This protein binds this small molecule.
Small molecule (SMILES): CC(=O)N[C@H]1[C@H](O[C@H]2[C@H](O)[C@@H](NC(C)=O)CO[C@@H]2CO)O[C@H](CO)[C@@H](O)[C@@H]1O

Binding-site contacts:
Ligand atom C5 contacts residue ASN168 of chain 1.C at 3.4 Å.
Ligand atom C3 contacts residue ASN48 of chain 1.C at 3.8 Å.
Ligand atom C4 contacts residue ASN48 of chain 1.C at 4.2 Å.
Ligand atom O7 contacts residue CYS46 of chain 1.C at 2.7 Å (h-bond).
Ligand atom C6 contacts residue ASN168 of chain 1.C at 3.9 Å.
Ligand atom C8 contacts residue ASN48 of chain 1.C at 3.6 Å.
Ligand atom O7 contacts residue VAL47 of chain 1.C at 4.0 Å.
Ligand atom C5 contacts residue ASN48 of chain 1.C at 3.7 Å.
Ligand atom C1 contacts residue ASN168 of chain 1.C at 3.8 Å.
Ligand atom C2 contacts residue ASN48 of chain 1.C at 2.5 Å.
Ligand atom O5 contacts residue ASN168 of chain 1.C at 3.5 Å (h-bond).
Ligand atom O7 contacts residue ASN48 of chain 1.C at 4.2 Å.
Ligand atom N2 contacts residue ASN48 of chain 1.C at 2.9 Å (h-bond).
Ligand atom C1 contacts residue ASN48 of chain 1.C at 1.4 Å.
Ligand atom N2 contacts residue CYS46 of chain 1.C at 4.2 Å.
Ligand atom O5 contacts residue ASN48 of chain 1.C at 2.4 Å (h-bond).
Ligand atom C7 contacts residue ASN48 of chain 1.C at 3.4 Å.
Ligand atom O6 contacts residue ASN168 of chain 1.C at 3.3 Å (h-bond).
Ligand atom C7 contacts residue CYS46 of chain 1.C at 3.8 Å (hydrophobic).

Sequence of chain 1.C:
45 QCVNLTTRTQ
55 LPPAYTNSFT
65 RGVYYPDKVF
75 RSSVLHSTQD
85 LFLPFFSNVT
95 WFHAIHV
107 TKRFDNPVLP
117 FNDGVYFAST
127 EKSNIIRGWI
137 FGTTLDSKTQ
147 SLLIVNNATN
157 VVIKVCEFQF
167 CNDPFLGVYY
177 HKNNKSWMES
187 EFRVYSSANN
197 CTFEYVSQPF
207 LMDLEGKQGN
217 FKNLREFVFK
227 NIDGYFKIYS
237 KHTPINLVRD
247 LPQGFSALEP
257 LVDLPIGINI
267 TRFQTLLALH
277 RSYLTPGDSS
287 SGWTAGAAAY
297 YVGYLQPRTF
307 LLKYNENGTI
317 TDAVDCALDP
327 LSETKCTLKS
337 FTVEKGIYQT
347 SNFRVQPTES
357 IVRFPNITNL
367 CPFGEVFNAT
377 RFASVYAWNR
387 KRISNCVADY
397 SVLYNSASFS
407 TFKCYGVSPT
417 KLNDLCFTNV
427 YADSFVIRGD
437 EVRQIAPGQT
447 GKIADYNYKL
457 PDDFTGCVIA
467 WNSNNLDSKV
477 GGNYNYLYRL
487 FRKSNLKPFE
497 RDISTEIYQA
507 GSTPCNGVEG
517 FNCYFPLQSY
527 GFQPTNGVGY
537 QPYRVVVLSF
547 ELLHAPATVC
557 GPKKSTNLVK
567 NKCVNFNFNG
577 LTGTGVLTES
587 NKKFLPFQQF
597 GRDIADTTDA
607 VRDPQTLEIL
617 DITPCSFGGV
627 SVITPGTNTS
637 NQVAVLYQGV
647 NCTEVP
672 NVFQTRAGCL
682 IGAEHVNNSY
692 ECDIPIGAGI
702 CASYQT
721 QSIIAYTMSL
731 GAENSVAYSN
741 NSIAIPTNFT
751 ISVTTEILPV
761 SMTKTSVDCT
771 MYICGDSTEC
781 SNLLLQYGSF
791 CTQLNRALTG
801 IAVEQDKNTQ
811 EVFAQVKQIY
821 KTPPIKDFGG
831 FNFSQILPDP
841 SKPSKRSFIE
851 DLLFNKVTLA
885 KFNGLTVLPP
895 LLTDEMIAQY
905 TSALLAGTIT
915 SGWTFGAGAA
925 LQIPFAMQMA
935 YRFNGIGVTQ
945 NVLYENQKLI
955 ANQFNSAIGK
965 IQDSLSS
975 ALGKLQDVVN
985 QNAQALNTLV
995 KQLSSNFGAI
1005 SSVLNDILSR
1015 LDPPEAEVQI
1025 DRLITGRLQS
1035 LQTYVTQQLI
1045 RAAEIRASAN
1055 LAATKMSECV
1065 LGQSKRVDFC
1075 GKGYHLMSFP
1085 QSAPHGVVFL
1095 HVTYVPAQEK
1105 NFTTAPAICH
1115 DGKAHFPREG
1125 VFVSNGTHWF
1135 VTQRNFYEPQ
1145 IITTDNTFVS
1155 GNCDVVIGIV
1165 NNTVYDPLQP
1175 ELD